The protein below binds the small molecule below.
Small molecule (SMILES): CC(=O)N[C@H]1[C@H](O[C@H]2[C@H](O)[C@@H](NC(C)=O)CO[C@@H]2CO)O[C@H](CO)[C@@H](O)[C@@H]1O

Binding-site contacts:
Ligand atom C1 contacts residue ALA38 of chain 1.A at 4.2 Å (hydrophobic).
Ligand atom N2 contacts residue ASN35 of chain 1.A at 2.8 Å (h-bond).
Ligand atom C5 contacts residue ALA38 of chain 1.A at 4.3 Å (hydrophobic).
Ligand atom C6 contacts residue ALA38 of chain 1.A at 4.0 Å (hydrophobic).
Ligand atom C8 contacts residue THR41 of chain 1.A at 4.3 Å.
Ligand atom O6 contacts residue THR41 of chain 1.A at 3.7 Å.
Ligand atom O6 contacts residue THR37 of chain 1.A at 4.2 Å.
Ligand atom O7 contacts residue THR37 of chain 1.A at 3.9 Å.
Ligand atom C3 contacts residue ASN35 of chain 1.A at 3.8 Å.
Ligand atom O7 contacts residue ASN35 of chain 1.A at 3.7 Å.
Ligand atom C7 contacts residue ASN35 of chain 1.A at 3.4 Å.
Ligand atom C8 contacts residue ASN35 of chain 1.A at 4.4 Å.
Ligand atom C5 contacts residue ASN35 of chain 1.A at 3.7 Å.
Ligand atom C5 contacts residue THR37 of chain 1.A at 4.3 Å.
Ligand atom C4 contacts residue ASN35 of chain 1.A at 4.2 Å.
Ligand atom O5 contacts residue ALA38 of chain 1.A at 3.4 Å.
Ligand atom O6 contacts residue ALA38 of chain 1.A at 3.6 Å.
Ligand atom C1 contacts residue ASN35 of chain 1.A at 1.4 Å.
Ligand atom O5 contacts residue THR37 of chain 1.A at 4.5 Å.
Ligand atom C2 contacts residue ASN35 of chain 1.A at 2.4 Å.
Ligand atom C1 contacts residue THR37 of chain 1.A at 4.3 Å.
Ligand atom O5 contacts residue ASN35 of chain 1.A at 2.4 Å (h-bond).

Sequence of chain 1.A:
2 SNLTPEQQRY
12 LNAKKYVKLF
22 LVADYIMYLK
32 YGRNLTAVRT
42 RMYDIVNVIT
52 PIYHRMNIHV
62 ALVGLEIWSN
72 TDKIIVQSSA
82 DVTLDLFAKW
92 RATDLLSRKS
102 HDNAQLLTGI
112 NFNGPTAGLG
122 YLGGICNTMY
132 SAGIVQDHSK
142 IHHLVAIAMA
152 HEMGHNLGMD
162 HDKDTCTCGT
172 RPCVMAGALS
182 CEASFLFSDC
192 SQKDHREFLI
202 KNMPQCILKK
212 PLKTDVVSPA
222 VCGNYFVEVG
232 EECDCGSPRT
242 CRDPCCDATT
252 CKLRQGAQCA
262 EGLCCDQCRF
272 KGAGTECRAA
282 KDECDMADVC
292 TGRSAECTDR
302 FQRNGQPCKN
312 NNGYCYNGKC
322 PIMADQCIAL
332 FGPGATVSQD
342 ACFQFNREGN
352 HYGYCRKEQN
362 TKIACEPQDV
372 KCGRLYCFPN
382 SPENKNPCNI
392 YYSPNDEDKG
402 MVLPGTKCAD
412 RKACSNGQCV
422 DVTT